This small molecule binds to this protein.
Small molecule (SMILES): CCCCC[C@H](O)/C=C/C=C\CCCCCCCC(=O)O

Sequence of chain 1.A:
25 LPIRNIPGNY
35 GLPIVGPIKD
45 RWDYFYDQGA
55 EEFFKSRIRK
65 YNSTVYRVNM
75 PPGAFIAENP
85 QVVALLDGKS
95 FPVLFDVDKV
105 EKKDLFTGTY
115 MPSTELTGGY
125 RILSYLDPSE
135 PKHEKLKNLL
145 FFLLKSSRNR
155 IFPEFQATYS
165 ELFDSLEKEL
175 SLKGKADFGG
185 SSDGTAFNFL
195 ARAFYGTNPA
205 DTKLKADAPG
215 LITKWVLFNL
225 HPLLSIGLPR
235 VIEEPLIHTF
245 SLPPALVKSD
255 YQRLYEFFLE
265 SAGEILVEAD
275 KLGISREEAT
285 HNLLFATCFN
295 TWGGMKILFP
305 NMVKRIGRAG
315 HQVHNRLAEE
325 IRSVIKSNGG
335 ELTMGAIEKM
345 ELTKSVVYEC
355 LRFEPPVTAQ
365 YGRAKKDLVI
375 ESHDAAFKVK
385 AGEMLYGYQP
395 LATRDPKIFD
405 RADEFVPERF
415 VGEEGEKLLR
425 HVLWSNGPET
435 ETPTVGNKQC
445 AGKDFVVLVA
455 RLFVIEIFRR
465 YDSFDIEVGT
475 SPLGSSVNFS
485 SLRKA

Binding-site contacts:
Ligand atom CAG contacts residue PHE110 of chain 1.A at 4.1 Å (hydrophobic).
Ligand atom CAJ contacts residue HEM1 of chain 1.C at 4.0 Å.
Ligand atom CAO contacts residue VAL361 of chain 1.A at 3.8 Å (hydrophobic).
Ligand atom CAK contacts residue PHE110 of chain 1.A at 3.5 Å (hydrophobic).
Ligand atom CAK contacts residue VAL361 of chain 1.A at 3.8 Å (hydrophobic).
Ligand atom CAP contacts residue PHE293 of chain 1.A at 3.4 Å (hydrophobic).
Ligand atom CAJ contacts residue VAL361 of chain 1.A at 3.5 Å (hydrophobic).
Ligand atom CAR contacts residue LEU224 of chain 1.A at 4.0 Å (hydrophobic).
Ligand atom CAL contacts residue VAL361 of chain 1.A at 3.8 Å (hydrophobic).
Ligand atom OAS contacts residue VAL361 of chain 1.A at 3.6 Å.
Ligand atom OAS contacts residue THR362 of chain 1.A at 3.1 Å (h-bond).
Ligand atom CAH contacts residue PHE110 of chain 1.A at 3.4 Å (hydrophobic).
Ligand atom OAT contacts residue ALA363 of chain 1.A at 3.4 Å.
Ligand atom CAO contacts residue PHE293 of chain 1.A at 4.1 Å (hydrophobic).
Ligand atom CAL contacts residue HEM1 of chain 1.C at 3.7 Å.
Ligand atom CAI contacts residue PHE110 of chain 1.A at 3.2 Å (hydrophobic).
Ligand atom CAR contacts residue VAL220 of chain 1.A at 3.8 Å (hydrophobic).
Ligand atom CAJ contacts residue PHE110 of chain 1.A at 3.2 Å (hydrophobic).
Ligand atom OAT contacts residue THR362 of chain 1.A at 3.3 Å (h-bond).
Ligand atom CAA contacts residue THR362 of chain 1.A at 3.5 Å.
Ligand atom CAP contacts residue GLY298 of chain 1.A at 3.6 Å.
Ligand atom CAL contacts residue PHE110 of chain 1.A at 3.6 Å (hydrophobic).
Ligand atom CAR contacts residue LEU477 of chain 1.A at 4.0 Å (hydrophobic).
Ligand atom CAQ contacts residue LEU224 of chain 1.A at 4.0 Å (hydrophobic).
Ligand atom CAC contacts residue LEU477 of chain 1.A at 4.2 Å (hydrophobic).
Ligand atom OAS contacts residue PRO360 of chain 1.A at 3.7 Å.
Ligand atom CAO contacts residue GLY298 of chain 1.A at 3.9 Å.
Ligand atom OAU contacts residue ASN294 of chain 1.A at 3.1 Å (h-bond).
Ligand atom CAI contacts residue VAL361 of chain 1.A at 3.7 Å (hydrophobic).
Ligand atom CAM contacts residue ASN294 of chain 1.A at 4.0 Å.
Ligand atom CAC contacts residue LEU228 of chain 1.A at 4.1 Å (hydrophobic).
Ligand atom CAE contacts residue LEU224 of chain 1.A at 4.0 Å (hydrophobic).
Ligand atom CAM contacts residue VAL361 of chain 1.A at 4.0 Å (hydrophobic).
Ligand atom CAN contacts residue PHE293 of chain 1.A at 3.6 Å (hydrophobic).
Ligand atom CAR contacts residue GLY297 of chain 1.A at 3.9 Å.
Ligand atom CAQ contacts residue ILE301 of chain 1.A at 3.9 Å (hydrophobic).
Ligand atom OAU contacts residue HEM1 of chain 1.C at 3.2 Å (h-bond).
Ligand atom CAP contacts residue GLY297 of chain 1.A at 3.6 Å.
Ligand atom CAM contacts residue HEM1 of chain 1.C at 3.7 Å.
Ligand atom CAN contacts residue ASN294 of chain 1.A at 3.7 Å.